Sequence of chain 1.A:
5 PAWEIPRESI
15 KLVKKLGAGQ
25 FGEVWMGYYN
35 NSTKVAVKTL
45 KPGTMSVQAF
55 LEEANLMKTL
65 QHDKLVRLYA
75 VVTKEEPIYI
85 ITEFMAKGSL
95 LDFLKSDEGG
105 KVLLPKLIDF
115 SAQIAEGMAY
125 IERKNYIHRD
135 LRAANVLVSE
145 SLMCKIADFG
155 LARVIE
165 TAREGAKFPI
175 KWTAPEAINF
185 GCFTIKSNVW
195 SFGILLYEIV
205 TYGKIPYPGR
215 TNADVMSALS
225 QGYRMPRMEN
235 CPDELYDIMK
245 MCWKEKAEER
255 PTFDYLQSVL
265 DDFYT

Binding-site contacts:
Ligand atom C18 contacts residue ALA90 of chain 1.A at 3.4 Å (hydrophobic).
Ligand atom C11 contacts residue GLY92 of chain 1.A at 3.9 Å.
Ligand atom C9 contacts residue THR86 of chain 1.A at 3.4 Å.
Ligand atom C10 contacts residue ALA40 of chain 1.A at 3.6 Å (hydrophobic).
Ligand atom C12 contacts residue GLY92 of chain 1.A at 3.5 Å.
Ligand atom C10 contacts residue THR86 of chain 1.A at 3.3 Å.
Ligand atom C2 contacts residue ALA40 of chain 1.A at 3.7 Å (hydrophobic).
Ligand atom N contacts residue MET89 of chain 1.A at 2.9 Å (h-bond).
Ligand atom C10 contacts residue ILE84 of chain 1.A at 3.6 Å (hydrophobic).
Ligand atom C7 contacts residue ILE84 of chain 1.A at 3.9 Å (hydrophobic).
Ligand atom C8 contacts residue THR86 of chain 1.A at 3.7 Å.
Ligand atom C7 contacts residue MET61 of chain 1.A at 3.7 Å (hydrophobic).
Ligand atom C4 contacts residue THR86 of chain 1.A at 3.3 Å.
Ligand atom C8 contacts residue ILE84 of chain 1.A at 3.5 Å (hydrophobic).
Ligand atom N2 contacts residue THR86 of chain 1.A at 2.9 Å (h-bond).
Ligand atom C6 contacts residue GLU57 of chain 1.A at 3.3 Å.
Ligand atom C8 contacts residue LYS42 of chain 1.A at 3.6 Å.
Ligand atom C13 contacts residue GLY92 of chain 1.A at 3.6 Å.
Ligand atom C12 contacts residue MET89 of chain 1.A at 3.6 Å (hydrophobic).
Ligand atom C11 contacts residue LEU20 of chain 1.A at 3.7 Å (hydrophobic).
Ligand atom C7 contacts residue GLU57 of chain 1.A at 3.6 Å.
Ligand atom N4 contacts residue LEU20 of chain 1.A at 3.8 Å.
Ligand atom C10 contacts residue LYS42 of chain 1.A at 3.7 Å.
Ligand atom CL contacts residue ASP152 of chain 1.A at 3.6 Å.
Ligand atom C contacts residue MET89 of chain 1.A at 3.7 Å (hydrophobic).
Ligand atom C1 contacts residue LEU141 of chain 1.A at 3.5 Å (hydrophobic).
Ligand atom N1 contacts residue MET89 of chain 1.A at 3.0 Å (h-bond).
Ligand atom CL contacts residue VAL70 of chain 1.A at 3.6 Å.
Ligand atom N3 contacts residue LEU20 of chain 1.A at 3.9 Å.
Ligand atom N1 contacts residue ALA40 of chain 1.A at 3.8 Å.
Ligand atom N contacts residue PHE88 of chain 1.A at 3.5 Å.
Ligand atom CL contacts residue ALA151 of chain 1.A at 3.4 Å.
Ligand atom C7 contacts residue LYS42 of chain 1.A at 3.7 Å.
Ligand atom C12 contacts residue LEU20 of chain 1.A at 3.8 Å (hydrophobic).
Ligand atom C19 contacts residue ALA90 of chain 1.A at 3.2 Å (hydrophobic).
Ligand atom C2 contacts residue LEU141 of chain 1.A at 3.5 Å (hydrophobic).
Ligand atom C1 contacts residue ALA40 of chain 1.A at 3.5 Å (hydrophobic).
Ligand atom C6 contacts residue MET61 of chain 1.A at 3.7 Å (hydrophobic).
Ligand atom C1 contacts residue GLU87 of chain 1.A at 3.4 Å.
Ligand atom C11 contacts residue MET89 of chain 1.A at 3.6 Å (hydrophobic).

This protein binds this small molecule.
Small molecule (SMILES): Cc1nc(Nc2ncc(C(=O)Nc3c(C)cccc3Cl)s2)cc(N2CCN(CCO)CC2)n1